Binding-site contacts:
Ligand atom C8 contacts residue VAL21 of chain 1.B at 4.5 Å (hydrophobic).
Ligand atom C5 contacts residue ASN16 of chain 1.B at 3.6 Å.
Ligand atom C7 contacts residue ASN16 of chain 1.B at 4.1 Å.
Ligand atom C5 contacts residue GLY19 of chain 1.B at 4.4 Å.
Ligand atom N2 contacts residue ASN16 of chain 1.B at 2.9 Å (h-bond).
Ligand atom C2 contacts residue VAL21 of chain 1.B at 3.6 Å (hydrophobic).
Ligand atom C3 contacts residue VAL21 of chain 1.B at 4.0 Å (hydrophobic).
Ligand atom O5 contacts residue ASN16 of chain 1.B at 2.4 Å (h-bond).
Ligand atom C4 contacts residue ASN16 of chain 1.B at 4.2 Å.
Ligand atom C5 contacts residue VAL21 of chain 1.B at 4.5 Å (hydrophobic).
Ligand atom C8 contacts residue THR5 of chain 1.B at 4.0 Å.
Ligand atom C7 contacts residue ARG22 of chain 1.B at 4.5 Å.
Ligand atom O6 contacts residue VAL20 of chain 1.B at 4.4 Å.
Ligand atom C3 contacts residue ASN16 of chain 1.B at 3.8 Å.
Ligand atom C7 contacts residue VAL21 of chain 1.B at 3.9 Å (hydrophobic).
Ligand atom N2 contacts residue VAL21 of chain 1.B at 3.0 Å (h-bond).
Ligand atom C1 contacts residue ASN16 of chain 1.B at 1.4 Å.
Ligand atom N2 contacts residue ARG22 of chain 1.B at 4.5 Å.
Ligand atom O5 contacts residue VAL21 of chain 1.B at 4.4 Å.
Ligand atom C1 contacts residue VAL21 of chain 1.B at 3.4 Å (hydrophobic).
Ligand atom O6 contacts residue GLY19 of chain 1.B at 3.1 Å (h-bond).
Ligand atom C6 contacts residue GLY19 of chain 1.B at 4.0 Å.
Ligand atom C2 contacts residue ASN16 of chain 1.B at 2.4 Å.
Ligand atom O5 contacts residue GLY19 of chain 1.B at 4.1 Å.

Sequence of chain 1.B:
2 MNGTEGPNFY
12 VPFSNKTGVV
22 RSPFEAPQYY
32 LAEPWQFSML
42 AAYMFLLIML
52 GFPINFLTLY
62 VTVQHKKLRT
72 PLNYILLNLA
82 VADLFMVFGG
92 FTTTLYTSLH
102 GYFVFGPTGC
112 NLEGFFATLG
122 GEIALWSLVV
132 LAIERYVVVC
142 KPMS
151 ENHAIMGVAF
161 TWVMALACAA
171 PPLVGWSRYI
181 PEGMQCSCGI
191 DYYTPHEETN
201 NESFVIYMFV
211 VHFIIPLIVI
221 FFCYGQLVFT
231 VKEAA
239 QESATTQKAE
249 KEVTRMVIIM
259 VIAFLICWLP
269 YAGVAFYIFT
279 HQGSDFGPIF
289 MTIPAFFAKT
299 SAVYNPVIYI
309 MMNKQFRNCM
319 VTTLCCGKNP

A small-molecule ligand and the protein it binds are described below.
Small molecule (SMILES): CC(=O)N[C@H]1[C@H](O[C@H]2[C@H](O)[C@@H](NC(C)=O)CO[C@@H]2CO)O[C@H](CO)[C@@H](O[C@H]2O[C@H](CO)[C@@H](O)[C@H](O[C@@H]3O[C@H](CO)[C@@H](O)[C@H](O)[C@@H]3O[C@@H]3O[C@H](CO)[C@@H](O)[C@H](O)[C@H]3NC(C)=O)[C@@H]2O)[C@@H]1O